Binding-site contacts:
Ligand atom C11 contacts residue PHE336 of chain 1.A at 3.4 Å (hydrophobic).
Ligand atom C79 contacts residue TYR339 of chain 1.A at 4.0 Å (hydrophobic).
Ligand atom C19 contacts residue TYR339 of chain 1.A at 3.7 Å (hydrophobic).
Ligand atom C15 contacts residue TYR339 of chain 1.A at 4.0 Å (hydrophobic).
Ligand atom C18 contacts residue ARG74 of chain 1.D at 3.7 Å.
Ligand atom C08 contacts residue GLN332 of chain 1.A at 3.9 Å.
Ligand atom C04 contacts residue VAL71 of chain 1.D at 3.9 Å (hydrophobic).
Ligand atom C20 contacts residue ASN78 of chain 1.D at 3.0 Å.
Ligand atom C08 contacts residue TYR291 of chain 1.A at 4.0 Å (hydrophobic).
Ligand atom O22 contacts residue GLN80 of chain 1.D at 2.7 Å (h-bond).
Ligand atom C09 contacts residue GLN332 of chain 1.A at 4.0 Å.
Ligand atom C01 contacts residue GLN332 of chain 1.A at 4.1 Å.
Ligand atom C83 contacts residue TYR339 of chain 1.A at 3.6 Å (hydrophobic).
Ligand atom C17 contacts residue ARG74 of chain 1.D at 3.5 Å.
Ligand atom C78 contacts residue TYR339 of chain 1.A at 4.0 Å (hydrophobic).
Ligand atom C02 contacts residue TYR291 of chain 1.A at 4.0 Å (hydrophobic).
Ligand atom C18 contacts residue ASN78 of chain 1.D at 3.2 Å.
Ligand atom C81 contacts residue TYR339 of chain 1.A at 3.3 Å (hydrophobic).
Ligand atom C06 contacts residue TYR291 of chain 1.A at 4.1 Å (hydrophobic).
Ligand atom O14 contacts residue ARG74 of chain 1.D at 3.5 Å.
Ligand atom C16 contacts residue TYR339 of chain 1.A at 4.0 Å (hydrophobic).
Ligand atom C07 contacts residue VAL71 of chain 1.D at 3.8 Å (hydrophobic).
Ligand atom C08 contacts residue PHE67 of chain 1.D at 3.5 Å (hydrophobic).
Ligand atom C78 contacts residue LYS288 of chain 1.A at 3.6 Å.
Ligand atom C07 contacts residue GLN332 of chain 1.A at 3.7 Å.
Ligand atom C18 contacts residue TYR339 of chain 1.A at 4.1 Å (hydrophobic).
Ligand atom C83 contacts residue LYS288 of chain 1.A at 3.7 Å.
Ligand atom O12 contacts residue PHE336 of chain 1.A at 3.6 Å.
Ligand atom C82 contacts residue LYS288 of chain 1.A at 3.0 Å.
Ligand atom C17 contacts residue TYR339 of chain 1.A at 3.6 Å (hydrophobic).
Ligand atom C01 contacts residue PHE336 of chain 1.A at 3.2 Å (hydrophobic).
Ligand atom O77 contacts residue ASP342 of chain 1.A at 3.5 Å (salt-bridge).
Ligand atom C21 contacts residue GLN80 of chain 1.D at 3.9 Å.
Ligand atom C19 contacts residue ASN78 of chain 1.D at 3.7 Å.
Ligand atom C83 contacts residue ALA335 of chain 1.A at 4.1 Å (hydrophobic).
Ligand atom C80 contacts residue ASN81 of chain 1.D at 3.0 Å.
Ligand atom C01 contacts residue ALA335 of chain 1.A at 3.1 Å (hydrophobic).
Ligand atom C10 contacts residue PHE67 of chain 1.D at 4.0 Å (hydrophobic).
Ligand atom C07 contacts residue TYR291 of chain 1.A at 3.0 Å (hydrophobic).
Ligand atom C85 contacts residue ILE75 of chain 1.D at 3.3 Å (hydrophobic).

This small molecule binds to this protein.
Small molecule (SMILES): C[C@H]1CC[C@]2(OC1)O[C@H]1[C@H](O)[C@@H]3[C@H]4CC[C@@H]5C[C@H](O[C@H]6O[C@@H](CO)[C@H](O)[C@@H](O)[C@@H]6O)[C@@H](O)C[C@@]5(C)[C@@H]4CC[C@@]3(C)[C@@H]1[C@H]2C

Sequence of chain 1.D:
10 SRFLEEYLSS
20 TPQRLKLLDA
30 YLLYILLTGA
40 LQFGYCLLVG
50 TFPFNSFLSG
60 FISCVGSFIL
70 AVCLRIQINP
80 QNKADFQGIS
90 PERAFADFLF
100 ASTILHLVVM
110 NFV

Sequence of chain 1.A:
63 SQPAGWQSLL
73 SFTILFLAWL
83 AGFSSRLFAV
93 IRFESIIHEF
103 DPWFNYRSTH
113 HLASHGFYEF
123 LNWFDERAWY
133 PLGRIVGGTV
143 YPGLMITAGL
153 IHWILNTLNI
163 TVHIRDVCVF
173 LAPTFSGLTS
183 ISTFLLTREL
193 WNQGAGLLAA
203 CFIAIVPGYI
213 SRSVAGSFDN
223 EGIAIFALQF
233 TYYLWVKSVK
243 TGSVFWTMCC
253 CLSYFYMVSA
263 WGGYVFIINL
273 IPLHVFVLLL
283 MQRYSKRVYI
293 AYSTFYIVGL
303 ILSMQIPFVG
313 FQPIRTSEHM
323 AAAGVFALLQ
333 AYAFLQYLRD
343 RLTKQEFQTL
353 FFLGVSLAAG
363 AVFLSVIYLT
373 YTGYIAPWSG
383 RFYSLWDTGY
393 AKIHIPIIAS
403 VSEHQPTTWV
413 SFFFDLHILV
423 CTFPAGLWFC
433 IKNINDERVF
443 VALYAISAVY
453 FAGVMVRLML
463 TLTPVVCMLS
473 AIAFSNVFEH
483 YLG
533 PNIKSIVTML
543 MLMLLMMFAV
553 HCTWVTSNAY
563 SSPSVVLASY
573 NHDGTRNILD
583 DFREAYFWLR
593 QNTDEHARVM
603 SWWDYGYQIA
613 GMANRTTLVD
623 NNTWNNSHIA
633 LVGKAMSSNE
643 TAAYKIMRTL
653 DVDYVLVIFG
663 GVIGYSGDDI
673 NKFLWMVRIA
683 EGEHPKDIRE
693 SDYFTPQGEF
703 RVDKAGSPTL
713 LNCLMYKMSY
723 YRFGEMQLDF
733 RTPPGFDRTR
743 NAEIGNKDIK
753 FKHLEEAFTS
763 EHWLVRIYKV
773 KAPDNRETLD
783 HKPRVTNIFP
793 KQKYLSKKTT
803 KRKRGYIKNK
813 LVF